Sequence of chain 2.A:
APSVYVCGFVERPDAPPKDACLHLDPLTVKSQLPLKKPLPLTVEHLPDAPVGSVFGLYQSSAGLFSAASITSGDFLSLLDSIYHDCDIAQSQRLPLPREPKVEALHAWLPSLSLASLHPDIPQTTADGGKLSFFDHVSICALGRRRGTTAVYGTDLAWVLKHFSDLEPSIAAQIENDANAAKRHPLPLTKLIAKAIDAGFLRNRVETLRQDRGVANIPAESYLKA

Sequence of chain 1.A:
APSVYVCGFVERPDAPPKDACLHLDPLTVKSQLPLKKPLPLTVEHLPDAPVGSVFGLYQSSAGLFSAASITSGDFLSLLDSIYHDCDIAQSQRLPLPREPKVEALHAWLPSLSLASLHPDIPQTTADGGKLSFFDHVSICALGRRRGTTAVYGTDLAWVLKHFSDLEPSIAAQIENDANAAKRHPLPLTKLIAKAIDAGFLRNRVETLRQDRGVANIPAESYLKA

Binding-site contacts:
Ligand atom C1 contacts residue ARG148 of chain 2.A at 3.2 Å.
Ligand atom P contacts residue SER116 of chain 2.A at 1.6 Å.
Ligand atom O2P contacts residue GLY146 of chain 2.A at 3.5 Å.
Ligand atom P contacts residue ARG147 of chain 2.A at 4.1 Å.
Ligand atom O3P contacts residue GLY146 of chain 2.A at 4.3 Å.
Ligand atom C1 contacts residue LEU25 of chain 2.A at 3.3 Å (hydrophobic).
Ligand atom C1 contacts residue LEU117 of chain 2.A at 4.4 Å (hydrophobic).
Ligand atom C1 contacts residue ARG147 of chain 2.A at 4.0 Å.
Ligand atom O3P contacts residue ARG147 of chain 2.A at 3.9 Å.
Ligand atom C3 contacts residue ARG148 of chain 2.A at 3.9 Å.
Ligand atom O1P contacts residue HIS48 of chain 2.A at 4.1 Å.
Ligand atom C3 contacts residue SER116 of chain 2.A at 4.0 Å.
Ligand atom C2 contacts residue SER116 of chain 2.A at 3.2 Å.
Ligand atom O3P contacts residue ILE124 of chain 1.A at 3.9 Å.
Ligand atom C3 contacts residue LEU117 of chain 2.A at 3.3 Å (hydrophobic).
Ligand atom O2P contacts residue LEU117 of chain 2.A at 4.5 Å.
Ligand atom O2P contacts residue SER116 of chain 2.A at 2.6 Å (h-bond).
Ligand atom O1P contacts residue SER116 of chain 2.A at 2.5 Å (h-bond).
Ligand atom C3 contacts residue ASP123 of chain 1.A at 3.8 Å.
Ligand atom O3P contacts residue HIS48 of chain 2.A at 3.3 Å (h-bond).
Ligand atom C2 contacts residue ARG148 of chain 2.A at 3.5 Å.
Ligand atom P contacts residue HIS48 of chain 2.A at 3.7 Å.
Ligand atom O2P contacts residue ARG147 of chain 2.A at 3.1 Å (salt-bridge).
Ligand atom O2P contacts residue LEU115 of chain 2.A at 3.8 Å.
Ligand atom O2P contacts residue ARG148 of chain 2.A at 4.2 Å.
Ligand atom C1 contacts residue SER116 of chain 2.A at 4.5 Å.
Ligand atom C3 contacts residue ALA118 of chain 2.A at 4.3 Å (hydrophobic).
Ligand atom C3 contacts residue ILE124 of chain 1.A at 3.4 Å (hydrophobic).
Ligand atom O3P contacts residue CYS143 of chain 2.A at 4.1 Å.
Ligand atom O3P contacts residue SER116 of chain 2.A at 2.6 Å (h-bond).
Ligand atom P contacts residue LEU117 of chain 2.A at 4.5 Å.
Ligand atom O1P contacts residue ILE124 of chain 1.A at 3.6 Å.
Ligand atom C2 contacts residue ILE124 of chain 1.A at 4.5 Å (hydrophobic).
Ligand atom C2 contacts residue LEU117 of chain 2.A at 3.6 Å (hydrophobic).
Ligand atom O1P contacts residue ARG147 of chain 2.A at 4.2 Å.

The protein below binds the small molecule below.
Small molecule (SMILES): CC(C)OP(=O)(O)O